Binding-site contacts:
Ligand atom C8 contacts residue ASP294 of chain 1.H at 3.2 Å.
Ligand atom C8 contacts residue ASN107 of chain 1.H at 4.3 Å.
Ligand atom C8 contacts residue GLY293 of chain 1.H at 3.5 Å.
Ligand atom C5 contacts residue ASN107 of chain 1.H at 3.7 Å.
Ligand atom O7 contacts residue ASP294 of chain 1.H at 4.3 Å.
Ligand atom C3 contacts residue ASN107 of chain 1.H at 3.8 Å.
Ligand atom C7 contacts residue ASN107 of chain 1.H at 3.3 Å.
Ligand atom C7 contacts residue ASP294 of chain 1.H at 4.3 Å.
Ligand atom C2 contacts residue ASN107 of chain 1.H at 2.5 Å.
Ligand atom O7 contacts residue ASN107 of chain 1.H at 3.3 Å (h-bond).
Ligand atom O5 contacts residue ASN106 of chain 1.H at 3.4 Å (h-bond).
Ligand atom C4 contacts residue ASN107 of chain 1.H at 4.2 Å.
Ligand atom O5 contacts residue ASN107 of chain 1.H at 2.4 Å (h-bond).
Ligand atom C1 contacts residue ASN106 of chain 1.H at 3.6 Å.
Ligand atom C5 contacts residue ASN106 of chain 1.H at 4.5 Å.
Ligand atom N2 contacts residue ASN107 of chain 1.H at 2.9 Å (h-bond).
Ligand atom C1 contacts residue ASN107 of chain 1.H at 1.4 Å.

Sequence of chain 1.H:
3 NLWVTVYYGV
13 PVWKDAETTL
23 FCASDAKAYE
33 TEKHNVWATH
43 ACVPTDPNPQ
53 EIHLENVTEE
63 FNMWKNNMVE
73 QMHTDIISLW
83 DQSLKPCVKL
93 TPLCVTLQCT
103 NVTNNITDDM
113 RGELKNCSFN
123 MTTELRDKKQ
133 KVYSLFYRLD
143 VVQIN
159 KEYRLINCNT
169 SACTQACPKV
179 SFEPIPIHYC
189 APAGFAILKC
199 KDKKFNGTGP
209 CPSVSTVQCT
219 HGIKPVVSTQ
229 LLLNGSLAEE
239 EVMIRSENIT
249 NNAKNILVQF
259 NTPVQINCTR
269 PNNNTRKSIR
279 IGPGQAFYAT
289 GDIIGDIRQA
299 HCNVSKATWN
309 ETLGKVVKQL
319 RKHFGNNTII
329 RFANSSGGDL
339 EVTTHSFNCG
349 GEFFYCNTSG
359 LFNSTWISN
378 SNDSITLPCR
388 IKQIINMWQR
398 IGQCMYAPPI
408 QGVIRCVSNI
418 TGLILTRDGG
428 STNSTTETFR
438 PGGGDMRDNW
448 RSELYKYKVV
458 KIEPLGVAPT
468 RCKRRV

This protein binds this small molecule.
Small molecule (SMILES): CC(=O)N[C@@H]1[C@@H](O)[C@H](O)[C@@H](CO)O[C@H]1O